The protein below binds the small molecule below.
Small molecule (SMILES): CC(=O)N[C@@H]1[C@@H](O)[C@H](O)[C@@H](CO)O[C@H]1O

Binding-site contacts:
Ligand atom C1 contacts residue ASN144 of chain 2.H at 1.4 Å.
Ligand atom O7 contacts residue ASN144 of chain 2.H at 3.8 Å.
Ligand atom C7 contacts residue ASN144 of chain 2.H at 3.6 Å.
Ligand atom O5 contacts residue ASN144 of chain 2.H at 2.4 Å (h-bond).
Ligand atom C2 contacts residue ASN144 of chain 2.H at 2.4 Å.
Ligand atom C4 contacts residue ASN144 of chain 2.H at 4.2 Å.
Ligand atom C5 contacts residue ASN144 of chain 2.H at 3.7 Å.
Ligand atom C3 contacts residue ASN144 of chain 2.H at 3.8 Å.
Ligand atom N2 contacts residue ASN144 of chain 2.H at 2.9 Å (h-bond).

Sequence of chain 2.H:
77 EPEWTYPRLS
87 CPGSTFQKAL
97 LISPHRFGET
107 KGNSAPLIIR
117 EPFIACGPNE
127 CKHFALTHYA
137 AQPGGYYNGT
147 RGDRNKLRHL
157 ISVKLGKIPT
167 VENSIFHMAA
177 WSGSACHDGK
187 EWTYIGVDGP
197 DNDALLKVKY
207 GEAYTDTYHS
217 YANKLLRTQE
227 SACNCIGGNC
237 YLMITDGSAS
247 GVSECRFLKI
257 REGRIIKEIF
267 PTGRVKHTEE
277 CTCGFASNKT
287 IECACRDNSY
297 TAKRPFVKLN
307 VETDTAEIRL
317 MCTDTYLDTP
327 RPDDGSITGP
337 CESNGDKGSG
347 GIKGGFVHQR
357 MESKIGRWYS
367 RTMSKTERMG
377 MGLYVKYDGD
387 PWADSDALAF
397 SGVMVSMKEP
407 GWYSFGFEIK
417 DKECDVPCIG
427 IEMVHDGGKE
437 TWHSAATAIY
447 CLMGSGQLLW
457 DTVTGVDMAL